This protein binds this small molecule.
Small molecule (SMILES): [H]/N=C/NCCSC1=C(C(=O)O)N[C@@H]([C@H](C(=O)O)[C@@H](C)O)C1

Binding-site contacts:
Ligand atom O71 contacts residue ZN1 of chain 1.C at 2.8 Å.
Ligand atom O32 contacts residue ASN166 of chain 1.A at 2.9 Å (h-bond).
Ligand atom S21 contacts residue TRP27 of chain 1.A at 3.7 Å.
Ligand atom C3 contacts residue HIS196 of chain 1.A at 3.4 Å.
Ligand atom C5 contacts residue ZN1 of chain 1.D at 3.1 Å.
Ligand atom C5 contacts residue ASP80 of chain 1.A at 3.2 Å.
Ligand atom O72 contacts residue ZN1 of chain 1.C at 1.9 Å.
Ligand atom O31 contacts residue LYS160 of chain 1.A at 2.6 Å (salt-bridge).
Ligand atom N4 contacts residue HIS196 of chain 1.A at 3.1 Å (h-bond).
Ligand atom N26 contacts residue LYS160 of chain 1.A at 3.8 Å.
Ligand atom O72 contacts residue HIS78 of chain 1.A at 2.9 Å (h-bond).
Ligand atom O32 contacts residue HIS138 of chain 1.A at 3.7 Å.
Ligand atom O31 contacts residue ZN1 of chain 1.D at 2.5 Å.
Ligand atom O72 contacts residue ASP80 of chain 1.A at 3.3 Å (salt-bridge).
Ligand atom O32 contacts residue LEU164 of chain 1.A at 3.7 Å.
Ligand atom O62 contacts residue HIS78 of chain 1.A at 3.4 Å.
Ligand atom O32 contacts residue LYS160 of chain 1.A at 3.0 Å (salt-bridge).
Ligand atom O31 contacts residue HIS196 of chain 1.A at 3.0 Å.
Ligand atom O62 contacts residue SER79 of chain 1.A at 3.6 Å.
Ligand atom O71 contacts residue HIS138 of chain 1.A at 3.2 Å.
Ligand atom C31 contacts residue LYS160 of chain 1.A at 3.1 Å.
Ligand atom N4 contacts residue ASP80 of chain 1.A at 3.0 Å (salt-bridge).
Ligand atom O72 contacts residue HIS138 of chain 1.A at 3.5 Å (h-bond).
Ligand atom O71 contacts residue ASN166 of chain 1.A at 3.0 Å (h-bond).
Ligand atom C7 contacts residue HIS78 of chain 1.A at 3.2 Å.
Ligand atom C25 contacts residue GLY165 of chain 1.A at 3.7 Å.
Ligand atom O72 contacts residue ZN1 of chain 1.D at 3.2 Å.
Ligand atom O62 contacts residue ASP80 of chain 1.A at 2.9 Å.
Ligand atom O72 contacts residue HIS76 of chain 1.A at 3.4 Å (h-bond).
Ligand atom C3 contacts residue ZN1 of chain 1.D at 2.8 Å.
Ligand atom O31 contacts residue CYS157 of chain 1.A at 3.3 Å.
Ligand atom O32 contacts residue GLY165 of chain 1.A at 3.5 Å.
Ligand atom C7 contacts residue ZN1 of chain 1.C at 2.7 Å.
Ligand atom N4 contacts residue ZN1 of chain 1.D at 2.0 Å.
Ligand atom C31 contacts residue HIS196 of chain 1.A at 3.5 Å.
Ligand atom C31 contacts residue ZN1 of chain 1.D at 3.0 Å.
Ligand atom O71 contacts residue HIS78 of chain 1.A at 3.1 Å (h-bond).
Ligand atom O31 contacts residue HIS138 of chain 1.A at 3.5 Å.
Ligand atom C31 contacts residue HIS138 of chain 1.A at 3.6 Å.
Ligand atom C7 contacts residue ZN1 of chain 1.D at 3.7 Å.

Sequence of chain 1.A:
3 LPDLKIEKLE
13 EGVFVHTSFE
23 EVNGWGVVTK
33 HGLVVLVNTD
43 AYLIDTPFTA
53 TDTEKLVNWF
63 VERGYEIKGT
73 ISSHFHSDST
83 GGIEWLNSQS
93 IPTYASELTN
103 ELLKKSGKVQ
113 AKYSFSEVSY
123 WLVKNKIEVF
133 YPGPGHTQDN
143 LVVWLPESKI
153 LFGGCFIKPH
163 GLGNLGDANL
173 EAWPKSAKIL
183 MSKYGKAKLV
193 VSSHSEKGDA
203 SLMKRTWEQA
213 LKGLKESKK